Binding-site contacts:
Ligand atom C03 contacts residue GOL1 of chain 1.C at 4.0 Å.
Ligand atom C05 contacts residue THR199 of chain 1.A at 3.3 Å.
Ligand atom O08 contacts residue ZN1 of chain 1.B at 3.1 Å.
Ligand atom N10 contacts residue HIS94 of chain 1.A at 3.3 Å (h-bond).
Ligand atom C05 contacts residue LEU197 of chain 1.A at 4.1 Å (hydrophobic).
Ligand atom S07 contacts residue THR198 of chain 1.A at 3.9 Å.
Ligand atom C03 contacts residue LEU197 of chain 1.A at 4.0 Å (hydrophobic).
Ligand atom C02 contacts residue VAL121 of chain 1.A at 3.8 Å (hydrophobic).
Ligand atom N10 contacts residue HIS96 of chain 1.A at 3.3 Å (h-bond).
Ligand atom N12 contacts residue LEU197 of chain 1.A at 4.1 Å.
Ligand atom C03 contacts residue GLN92 of chain 1.A at 3.8 Å.
Ligand atom O09 contacts residue TRP208 of chain 1.A at 3.6 Å.
Ligand atom N10 contacts residue THR198 of chain 1.A at 2.9 Å (h-bond).
Ligand atom S07 contacts residue HIS119 of chain 1.A at 4.0 Å.
Ligand atom C05 contacts residue GOL1 of chain 1.C at 3.7 Å.
Ligand atom S07 contacts residue ZN1 of chain 1.B at 3.0 Å.
Ligand atom N10 contacts residue ZN1 of chain 1.B at 1.9 Å.
Ligand atom N10 contacts residue HIS119 of chain 1.A at 3.4 Å (h-bond).
Ligand atom C11 contacts residue GOL1 of chain 1.C at 3.8 Å.
Ligand atom C04 contacts residue GOL1 of chain 1.C at 3.7 Å.
Ligand atom O08 contacts residue HIS119 of chain 1.A at 3.5 Å (h-bond).
Ligand atom C14 contacts residue PRO201 of chain 1.A at 3.9 Å (hydrophobic).
Ligand atom O08 contacts residue VAL142 of chain 1.A at 3.9 Å.
Ligand atom C02 contacts residue LEU197 of chain 1.A at 3.9 Å (hydrophobic).
Ligand atom C01 contacts residue HIS94 of chain 1.A at 4.0 Å.
Ligand atom C04 contacts residue LEU197 of chain 1.A at 4.1 Å (hydrophobic).
Ligand atom C16 contacts residue VAL134 of chain 1.A at 3.8 Å (hydrophobic).
Ligand atom C06 contacts residue LEU197 of chain 1.A at 4.0 Å (hydrophobic).
Ligand atom C02 contacts residue HIS94 of chain 1.A at 3.9 Å.
Ligand atom C06 contacts residue THR199 of chain 1.A at 3.4 Å.
Ligand atom O09 contacts residue LEU197 of chain 1.A at 3.3 Å.
Ligand atom O08 contacts residue HIS94 of chain 1.A at 3.4 Å.
Ligand atom S07 contacts residue HIS94 of chain 1.A at 3.9 Å.
Ligand atom C01 contacts residue LEU197 of chain 1.A at 3.9 Å (hydrophobic).
Ligand atom N10 contacts residue GLU106 of chain 1.A at 4.2 Å.
Ligand atom O09 contacts residue ZN1 of chain 1.B at 4.1 Å.
Ligand atom O08 contacts residue VAL121 of chain 1.A at 3.9 Å.
Ligand atom O08 contacts residue TRP208 of chain 1.A at 4.0 Å.
Ligand atom O09 contacts residue SER196 of chain 1.A at 4.1 Å.
Ligand atom O09 contacts residue THR198 of chain 1.A at 3.0 Å (h-bond).

Sequence of chain 1.A:
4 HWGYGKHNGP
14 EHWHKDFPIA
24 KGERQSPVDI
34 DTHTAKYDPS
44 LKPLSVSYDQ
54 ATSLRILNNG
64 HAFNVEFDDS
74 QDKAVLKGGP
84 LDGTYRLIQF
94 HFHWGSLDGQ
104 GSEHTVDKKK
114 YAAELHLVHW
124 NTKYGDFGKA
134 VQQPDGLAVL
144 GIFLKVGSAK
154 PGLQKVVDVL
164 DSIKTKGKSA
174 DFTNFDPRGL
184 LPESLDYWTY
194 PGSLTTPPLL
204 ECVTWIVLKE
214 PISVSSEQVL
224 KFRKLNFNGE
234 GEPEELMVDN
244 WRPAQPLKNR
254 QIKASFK

The small molecule below binds the protein below.
Small molecule (SMILES): CCCCNCc1ccc(S(N)(=O)=O)cc1